Sequence of chain 1.B:
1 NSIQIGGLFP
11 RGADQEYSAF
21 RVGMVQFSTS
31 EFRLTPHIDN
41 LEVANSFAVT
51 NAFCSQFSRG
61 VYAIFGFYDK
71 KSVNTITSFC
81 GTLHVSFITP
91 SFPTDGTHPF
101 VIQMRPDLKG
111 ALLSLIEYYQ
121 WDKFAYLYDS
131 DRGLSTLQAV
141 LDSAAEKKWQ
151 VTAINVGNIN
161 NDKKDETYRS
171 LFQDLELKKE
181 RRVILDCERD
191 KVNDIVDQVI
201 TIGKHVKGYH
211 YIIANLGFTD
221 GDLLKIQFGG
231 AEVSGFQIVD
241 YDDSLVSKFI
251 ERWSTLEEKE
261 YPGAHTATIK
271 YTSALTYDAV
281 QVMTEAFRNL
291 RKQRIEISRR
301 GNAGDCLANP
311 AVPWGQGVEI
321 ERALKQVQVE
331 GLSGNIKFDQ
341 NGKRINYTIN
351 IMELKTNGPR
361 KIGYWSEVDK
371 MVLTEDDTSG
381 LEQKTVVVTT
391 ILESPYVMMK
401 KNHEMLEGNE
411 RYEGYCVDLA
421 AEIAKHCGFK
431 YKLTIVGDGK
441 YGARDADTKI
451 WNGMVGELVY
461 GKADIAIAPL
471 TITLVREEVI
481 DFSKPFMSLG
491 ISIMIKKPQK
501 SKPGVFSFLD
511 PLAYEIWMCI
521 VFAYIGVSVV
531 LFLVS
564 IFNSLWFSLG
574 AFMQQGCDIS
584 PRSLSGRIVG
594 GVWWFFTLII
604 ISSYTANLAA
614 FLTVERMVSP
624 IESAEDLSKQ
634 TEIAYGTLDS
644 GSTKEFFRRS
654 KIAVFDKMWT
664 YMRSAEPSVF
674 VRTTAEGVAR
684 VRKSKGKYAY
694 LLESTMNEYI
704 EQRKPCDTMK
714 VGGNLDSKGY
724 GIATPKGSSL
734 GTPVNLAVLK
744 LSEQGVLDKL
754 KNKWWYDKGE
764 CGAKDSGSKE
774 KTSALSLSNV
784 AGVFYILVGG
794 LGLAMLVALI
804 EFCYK

A small-molecule ligand and the protein it binds are described below.
Small molecule (SMILES): O=c1[nH]c2cc(C(F)(F)F)c(N3CCOCC3)cc2n(CP(=O)(O)O)c1=O

Binding-site contacts:
Ligand atom OAC contacts residue SER645 of chain 1.B at 3.0 Å (h-bond).
Ligand atom CAU contacts residue ARG476 of chain 1.B at 3.6 Å.
Ligand atom CAR contacts residue TYR441 of chain 1.B at 3.3 Å (hydrophobic).
Ligand atom CAI contacts residue TYR441 of chain 1.B at 3.5 Å (hydrophobic).
Ligand atom OAA contacts residue ARG476 of chain 1.B at 2.5 Å (salt-bridge).
Ligand atom CAJ contacts residue TYR723 of chain 1.B at 3.2 Å (hydrophobic).
Ligand atom CAS contacts residue TYR441 of chain 1.B at 3.2 Å (hydrophobic).
Ligand atom CAJ contacts residue TYR441 of chain 1.B at 3.5 Å (hydrophobic).
Ligand atom CAN contacts residue TYR441 of chain 1.B at 3.6 Å (hydrophobic).
Ligand atom OAE contacts residue SER645 of chain 1.B at 2.9 Å (h-bond).
Ligand atom CAZ contacts residue TYR441 of chain 1.B at 3.6 Å (hydrophobic).
Ligand atom FAG contacts residue TYR723 of chain 1.B at 3.6 Å.
Ligand atom CAZ contacts residue GLU696 of chain 1.B at 3.3 Å.
Ligand atom NAP contacts residue THR471 of chain 1.B at 3.5 Å (h-bond).
Ligand atom CAT contacts residue THR471 of chain 1.B at 3.5 Å.
Ligand atom NAP contacts residue PRO469 of chain 1.B at 3.0 Å (h-bond).
Ligand atom FAH contacts residue TYR441 of chain 1.B at 3.2 Å.
Ligand atom CAS contacts residue GLU696 of chain 1.B at 3.2 Å.
Ligand atom CAR contacts residue GLU696 of chain 1.B at 3.6 Å.
Ligand atom PBA contacts residue SER645 of chain 1.B at 3.2 Å.
Ligand atom CAM contacts residue GLU696 of chain 1.B at 3.6 Å.
Ligand atom OAD contacts residue SER645 of chain 1.B at 2.4 Å (h-bond).
Ligand atom CAV contacts residue TYR441 of chain 1.B at 3.4 Å (hydrophobic).
Ligand atom OAB contacts residue ARG476 of chain 1.B at 2.7 Å (salt-bridge).
Ligand atom CAW contacts residue TYR441 of chain 1.B at 3.4 Å (hydrophobic).
Ligand atom NAY contacts residue TYR441 of chain 1.B at 3.5 Å.
Ligand atom FAH contacts residue GLU393 of chain 1.B at 3.1 Å.
Ligand atom CAJ contacts residue PRO469 of chain 1.B at 3.6 Å (hydrophobic).
Ligand atom FAF contacts residue TYR723 of chain 1.B at 3.4 Å.
Ligand atom OAC contacts residue GLY644 of chain 1.B at 3.3 Å.
Ligand atom CAL contacts residue THR677 of chain 1.B at 3.4 Å.
Ligand atom FAG contacts residue PRO469 of chain 1.B at 3.4 Å.
Ligand atom CAT contacts residue TYR441 of chain 1.B at 3.6 Å (hydrophobic).
Ligand atom CAI contacts residue GLU696 of chain 1.B at 3.6 Å.
Ligand atom OAQ contacts residue THR677 of chain 1.B at 2.7 Å (h-bond).
Ligand atom OAA contacts residue LEU470 of chain 1.B at 3.5 Å.
Ligand atom FAF contacts residue GLU696 of chain 1.B at 2.4 Å.
Ligand atom CAS contacts residue TYR723 of chain 1.B at 3.7 Å (hydrophobic).
Ligand atom NAP contacts residue TYR441 of chain 1.B at 3.4 Å.
Ligand atom OAA contacts residue THR471 of chain 1.B at 3.0 Å (h-bond).